The small molecule below binds the protein below.
Small molecule (SMILES): CC(=O)N[C@@H]1[C@@H](O)[C@H](O)[C@@H](CO)O[C@H]1O

Sequence of chain 32.D:
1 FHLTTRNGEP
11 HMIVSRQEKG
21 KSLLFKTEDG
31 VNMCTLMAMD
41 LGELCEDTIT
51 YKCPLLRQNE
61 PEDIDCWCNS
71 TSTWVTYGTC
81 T

Sequence of chain 32.C:
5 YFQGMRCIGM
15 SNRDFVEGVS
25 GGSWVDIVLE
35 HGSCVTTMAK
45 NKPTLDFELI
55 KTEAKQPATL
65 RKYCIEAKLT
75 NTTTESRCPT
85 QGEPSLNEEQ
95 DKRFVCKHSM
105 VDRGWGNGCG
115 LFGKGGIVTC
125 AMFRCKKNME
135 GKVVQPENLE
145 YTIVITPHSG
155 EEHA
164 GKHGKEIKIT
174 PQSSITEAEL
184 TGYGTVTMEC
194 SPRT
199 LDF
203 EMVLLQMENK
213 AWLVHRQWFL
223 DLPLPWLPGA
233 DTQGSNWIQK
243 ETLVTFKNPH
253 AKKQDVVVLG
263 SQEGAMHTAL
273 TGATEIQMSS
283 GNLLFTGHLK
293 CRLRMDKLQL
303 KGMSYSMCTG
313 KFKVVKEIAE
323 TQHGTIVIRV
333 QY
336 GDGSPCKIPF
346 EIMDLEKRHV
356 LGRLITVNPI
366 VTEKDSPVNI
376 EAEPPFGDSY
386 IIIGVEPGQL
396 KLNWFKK

Binding-site contacts:
Ligand atom C8 contacts residue PHE98 of chain 32.C at 3.6 Å (hydrophobic).
Ligand atom C2 contacts residue NAG1 of chain 32.T at 4.1 Å.
Ligand atom C6 contacts residue THR48 of chain 32.D at 4.4 Å.
Ligand atom C6 contacts residue NAG1 of chain 32.T at 3.4 Å.
Ligand atom O4 contacts residue NAG1 of chain 32.T at 1.6 Å.
Ligand atom O7 contacts residue MET126 of chain 32.C at 3.1 Å.
Ligand atom O7 contacts residue ASN75 of chain 32.C at 3.2 Å (h-bond).
Ligand atom O6 contacts residue THR48 of chain 32.D at 4.0 Å.
Ligand atom C6 contacts residue ASN75 of chain 32.C at 3.8 Å.
Ligand atom O5 contacts residue THR48 of chain 32.D at 4.0 Å.
Ligand atom O3 contacts residue NAG1 of chain 32.T at 2.4 Å (h-bond).
Ligand atom O5 contacts residue ASN75 of chain 32.C at 2.1 Å (h-bond).
Ligand atom C6 contacts residue CYS45 of chain 32.D at 4.4 Å (hydrophobic).
Ligand atom O6 contacts residue CYS45 of chain 32.D at 3.4 Å (h-bond).
Ligand atom O6 contacts residue ASN75 of chain 32.C at 3.8 Å.
Ligand atom C4 contacts residue NAG1 of chain 32.T at 2.9 Å.
Ligand atom O6 contacts residue GLU46 of chain 32.D at 3.8 Å.
Ligand atom C5 contacts residue NAG1 of chain 32.T at 3.7 Å.
Ligand atom C7 contacts residue ASN75 of chain 32.C at 2.8 Å.
Ligand atom C7 contacts residue MET126 of chain 32.C at 3.8 Å (hydrophobic).
Ligand atom C3 contacts residue ASN75 of chain 32.C at 3.5 Å.
Ligand atom C1 contacts residue ASN75 of chain 32.C at 1.3 Å.
Ligand atom C4 contacts residue ASN75 of chain 32.C at 4.0 Å.
Ligand atom C3 contacts residue NAG1 of chain 32.T at 3.3 Å.
Ligand atom C8 contacts residue MET126 of chain 32.C at 3.7 Å (hydrophobic).
Ligand atom N2 contacts residue ASN75 of chain 32.C at 3.0 Å (h-bond).
Ligand atom C5 contacts residue ASN75 of chain 32.C at 3.2 Å.
Ligand atom O6 contacts residue NAG1 of chain 32.T at 4.1 Å.
Ligand atom C2 contacts residue ASN75 of chain 32.C at 2.6 Å.
Ligand atom C8 contacts residue ASN75 of chain 32.C at 3.0 Å.